The small molecule below binds the protein below.
Small molecule (SMILES): Nc1nc2c(ncn2[C@@H]2O[C@H](CO[P](=O)(O)O[P](=O)(O)NP(=O)(O)O)[C@@H](O)[C@H]2O)c(=O)[nH]1

Binding-site contacts:
Ligand atom O3G contacts residue LYS45 of chain 1.A at 2.8 Å (salt-bridge).
Ligand atom PG contacts residue MG1 of chain 1.B at 3.2 Å.
Ligand atom O3G contacts residue GLY41 of chain 1.A at 3.5 Å.
Ligand atom PB contacts residue MG1 of chain 1.B at 3.3 Å.
Ligand atom O2B contacts residue LYS45 of chain 1.A at 2.8 Å (salt-bridge).
Ligand atom N7 contacts residue ASN268 of chain 1.A at 3.0 Å (h-bond).
Ligand atom N2 contacts residue ARG175 of chain 1.A at 3.6 Å (salt-bridge).
Ligand atom N7 contacts residue ALA325 of chain 1.A at 3.3 Å.
Ligand atom O6 contacts residue CYS324 of chain 1.A at 3.3 Å.
Ligand atom C5' contacts residue GLU42 of chain 1.A at 3.6 Å.
Ligand atom O3A contacts residue GLY44 of chain 1.A at 3.3 Å (h-bond).
Ligand atom O3' contacts residue ARG177 of chain 1.A at 3.4 Å.
Ligand atom N1 contacts residue ASP271 of chain 1.A at 2.9 Å (salt-bridge).
Ligand atom O1A contacts residue SER46 of chain 1.A at 3.2 Å (h-bond).
Ligand atom O4' contacts residue LYS269 of chain 1.A at 3.4 Å (salt-bridge).
Ligand atom C6 contacts residue LYS269 of chain 1.A at 3.5 Å.
Ligand atom O3' contacts residue SER150 of chain 1.A at 3.2 Å (h-bond).
Ligand atom O2G contacts residue MG1 of chain 1.B at 2.0 Å.
Ligand atom N3B contacts residue MG1 of chain 1.B at 3.5 Å.
Ligand atom O5' contacts residue THR47 of chain 1.A at 3.6 Å (h-bond).
Ligand atom O1B contacts residue SER46 of chain 1.A at 3.0 Å (h-bond).
Ligand atom O1B contacts residue MG1 of chain 1.B at 2.1 Å.
Ligand atom C2' contacts residue THR47 of chain 1.A at 3.4 Å.
Ligand atom O3G contacts residue GLY202 of chain 1.A at 2.7 Å (h-bond).
Ligand atom O2B contacts residue GLY44 of chain 1.A at 3.0 Å (h-bond).
Ligand atom N3B contacts residue GLU42 of chain 1.A at 3.1 Å (salt-bridge).
Ligand atom O2' contacts residue ARG175 of chain 1.A at 3.2 Å.
Ligand atom O2B contacts residue SER43 of chain 1.A at 3.1 Å (h-bond).
Ligand atom O6 contacts residue ALA325 of chain 1.A at 2.9 Å (h-bond).
Ligand atom N2 contacts residue ASP271 of chain 1.A at 3.0 Å (salt-bridge).
Ligand atom O1A contacts residue GLY44 of chain 1.A at 3.2 Å.
Ligand atom N1 contacts residue THR326 of chain 1.A at 3.5 Å (h-bond).
Ligand atom O3' contacts residue THR176 of chain 1.A at 3.3 Å (h-bond).
Ligand atom O2G contacts residue THR180 of chain 1.A at 2.9 Å (h-bond).
Ligand atom C3' contacts residue THR176 of chain 1.A at 3.3 Å.
Ligand atom O6 contacts residue ASN268 of chain 1.A at 3.2 Å (h-bond).
Ligand atom O6 contacts residue LYS269 of chain 1.A at 3.2 Å (salt-bridge).
Ligand atom O3' contacts residue ARG175 of chain 1.A at 3.0 Å (salt-bridge).
Ligand atom O1A contacts residue THR47 of chain 1.A at 2.7 Å (h-bond).
Ligand atom O2' contacts residue LEU174 of chain 1.A at 2.7 Å (h-bond).

Sequence of chain 1.A:
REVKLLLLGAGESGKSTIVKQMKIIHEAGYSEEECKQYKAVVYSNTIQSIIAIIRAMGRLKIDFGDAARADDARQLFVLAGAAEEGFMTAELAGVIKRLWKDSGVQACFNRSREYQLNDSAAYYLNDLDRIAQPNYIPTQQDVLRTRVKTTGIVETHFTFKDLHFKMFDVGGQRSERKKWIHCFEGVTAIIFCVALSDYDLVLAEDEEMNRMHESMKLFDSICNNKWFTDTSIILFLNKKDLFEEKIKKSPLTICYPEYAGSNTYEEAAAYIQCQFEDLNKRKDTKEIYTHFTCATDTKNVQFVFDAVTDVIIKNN